Sequence of chain 1.L:
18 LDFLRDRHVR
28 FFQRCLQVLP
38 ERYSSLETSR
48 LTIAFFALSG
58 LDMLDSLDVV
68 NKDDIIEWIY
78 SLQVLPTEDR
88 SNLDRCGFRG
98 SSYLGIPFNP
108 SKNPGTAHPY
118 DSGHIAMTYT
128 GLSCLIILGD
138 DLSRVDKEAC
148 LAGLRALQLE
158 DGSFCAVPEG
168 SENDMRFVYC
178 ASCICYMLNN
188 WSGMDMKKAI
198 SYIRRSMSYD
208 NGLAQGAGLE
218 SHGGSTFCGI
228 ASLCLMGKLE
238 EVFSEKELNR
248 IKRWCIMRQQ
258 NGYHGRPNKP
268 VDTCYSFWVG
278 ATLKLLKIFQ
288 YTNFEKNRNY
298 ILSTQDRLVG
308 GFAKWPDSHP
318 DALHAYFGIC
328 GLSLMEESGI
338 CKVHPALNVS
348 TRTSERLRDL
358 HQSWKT

Sequence of chain 1.K:
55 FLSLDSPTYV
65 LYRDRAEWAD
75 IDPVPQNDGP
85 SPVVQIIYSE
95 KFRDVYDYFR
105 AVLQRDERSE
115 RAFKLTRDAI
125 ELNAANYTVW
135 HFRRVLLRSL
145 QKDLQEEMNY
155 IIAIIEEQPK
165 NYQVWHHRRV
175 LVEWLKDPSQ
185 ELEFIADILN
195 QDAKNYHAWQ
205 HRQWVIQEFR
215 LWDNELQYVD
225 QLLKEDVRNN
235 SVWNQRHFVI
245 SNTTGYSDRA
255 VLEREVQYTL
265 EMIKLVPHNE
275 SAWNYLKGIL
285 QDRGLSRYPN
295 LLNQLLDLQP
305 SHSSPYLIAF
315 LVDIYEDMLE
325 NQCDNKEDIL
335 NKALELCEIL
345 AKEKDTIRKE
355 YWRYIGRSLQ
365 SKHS

A protein and the small-molecule ligand that binds it are described below.
Small molecule (SMILES): CC[C@H](C)[C@H](NC(=O)[C@H](C)NC(=O)[C@H](CS)NC(=O)[C@@H](N)Cc1ccccc1)C(=O)N[C@@H](CC(C)C)C(=O)O

Binding-site contacts:
Ligand atom SG contacts residue LYS311 of chain 1.L at 4.0 Å.
Ligand atom SG contacts residue HIS321 of chain 1.L at 3.5 Å (h-bond).
Ligand atom O contacts residue LYS311 of chain 1.L at 3.3 Å (salt-bridge).
Ligand atom CG contacts residue LYS311 of chain 1.L at 3.3 Å.
Ligand atom CE1 contacts residue TRP312 of chain 1.L at 3.8 Å (hydrophobic).
Ligand atom CE2 contacts residue SER315 of chain 1.L at 3.4 Å.
Ligand atom CB contacts residue ZN1 of chain 1.IA at 3.5 Å.
Ligand atom SG contacts residue ASP269 of chain 1.L at 3.1 Å (salt-bridge).
Ligand atom CG1 contacts residue LEU320 of chain 1.L at 4.0 Å (hydrophobic).
Ligand atom O contacts residue TYR166 of chain 1.K at 3.8 Å.
Ligand atom OXT contacts residue TYR166 of chain 1.K at 3.9 Å.
Ligand atom CD1 contacts residue MET124 of chain 1.L at 3.5 Å (hydrophobic).
Ligand atom C contacts residue ARG173 of chain 1.L at 3.8 Å.
Ligand atom CD1 contacts residue ALA123 of chain 1.L at 4.0 Å (hydrophobic).
Ligand atom C contacts residue TYR166 of chain 1.K at 3.5 Å (hydrophobic).
Ligand atom O contacts residue TYR166 of chain 1.K at 3.5 Å.
Ligand atom CB contacts residue LYS311 of chain 1.L at 3.6 Å.
Ligand atom CD1 contacts residue LYS311 of chain 1.L at 3.3 Å.
Ligand atom CG2 contacts residue MGM1 of chain 1.KA at 3.9 Å.
Ligand atom O contacts residue LEU320 of chain 1.L at 3.6 Å.
Ligand atom CD1 contacts residue SER46 of chain 1.L at 3.9 Å.
Ligand atom CD2 contacts residue ALA123 of chain 1.L at 3.8 Å (hydrophobic).
Ligand atom CB contacts residue HIS321 of chain 1.L at 3.5 Å.
Ligand atom CE1 contacts residue LYS311 of chain 1.L at 3.9 Å.
Ligand atom N contacts residue TYR166 of chain 1.K at 4.0 Å.
Ligand atom O contacts residue GLN167 of chain 1.K at 3.2 Å (h-bond).
Ligand atom O contacts residue ARG173 of chain 1.L at 2.8 Å (salt-bridge).
Ligand atom CB contacts residue MGM1 of chain 1.KA at 3.9 Å.
Ligand atom CG2 contacts residue LEU320 of chain 1.L at 4.0 Å (hydrophobic).
Ligand atom O contacts residue MGM1 of chain 1.KA at 3.6 Å.
Ligand atom C contacts residue TYR166 of chain 1.K at 3.7 Å (hydrophobic).
Ligand atom CD2 contacts residue LYS311 of chain 1.L at 4.0 Å.
Ligand atom SG contacts residue ZN1 of chain 1.IA at 2.4 Å.
Ligand atom CD1 contacts residue LEU320 of chain 1.L at 3.7 Å (hydrophobic).
Ligand atom O contacts residue MGM1 of chain 1.KA at 3.5 Å.
Ligand atom O contacts residue TYR166 of chain 1.K at 3.5 Å.
Ligand atom CZ contacts residue TRP312 of chain 1.L at 3.9 Å (hydrophobic).
Ligand atom CD2 contacts residue SER315 of chain 1.L at 3.7 Å.
Ligand atom CD1 contacts residue THR49 of chain 1.L at 3.8 Å.
Ligand atom CA contacts residue ARG173 of chain 1.L at 3.8 Å.